A protein and the small-molecule ligand that binds it are described below.
Small molecule (SMILES): Cc1cn([C@H]2C[C@H](O[P](=O)(O)OC[C@H]3O[C@@H](n4ccc(N)nc4=O)C[C@@H]3O[P](=O)(O)OC[C@@H]3CC[C@H](n4ccc(N)nc4=O)O3)[C@@H](CO[P](=O)(O)O[C@H]3C[C@H](n4ccc(N)nc4=O)O[C@@H]3CO[P](=O)(O)O[C@H]3C[C@H](n4cnc5c4NC=NC5N)O[C@@H]3CO[P](=O)(O)O[C@H]3C[C@H](n4cnc5c(=O)[nH]c(N)nc54)O[C@@H]3CO[P](=O)(O)O[C@H]3C[C@H](n4cc(C)c(=O)[nH]c4=O)O[C@@H]3CO[P](=O)(O)O[C@H]3C[C@H](n4ccc(N)nc4=O)O[C@@H]3CO[P](=O)(O)O[C@H]3C[C@H](n4ccc(N)nc4=O)O[C@@H]3CO)O2)c(=O)[nH]c1=O

Sequence of chain 1.A:
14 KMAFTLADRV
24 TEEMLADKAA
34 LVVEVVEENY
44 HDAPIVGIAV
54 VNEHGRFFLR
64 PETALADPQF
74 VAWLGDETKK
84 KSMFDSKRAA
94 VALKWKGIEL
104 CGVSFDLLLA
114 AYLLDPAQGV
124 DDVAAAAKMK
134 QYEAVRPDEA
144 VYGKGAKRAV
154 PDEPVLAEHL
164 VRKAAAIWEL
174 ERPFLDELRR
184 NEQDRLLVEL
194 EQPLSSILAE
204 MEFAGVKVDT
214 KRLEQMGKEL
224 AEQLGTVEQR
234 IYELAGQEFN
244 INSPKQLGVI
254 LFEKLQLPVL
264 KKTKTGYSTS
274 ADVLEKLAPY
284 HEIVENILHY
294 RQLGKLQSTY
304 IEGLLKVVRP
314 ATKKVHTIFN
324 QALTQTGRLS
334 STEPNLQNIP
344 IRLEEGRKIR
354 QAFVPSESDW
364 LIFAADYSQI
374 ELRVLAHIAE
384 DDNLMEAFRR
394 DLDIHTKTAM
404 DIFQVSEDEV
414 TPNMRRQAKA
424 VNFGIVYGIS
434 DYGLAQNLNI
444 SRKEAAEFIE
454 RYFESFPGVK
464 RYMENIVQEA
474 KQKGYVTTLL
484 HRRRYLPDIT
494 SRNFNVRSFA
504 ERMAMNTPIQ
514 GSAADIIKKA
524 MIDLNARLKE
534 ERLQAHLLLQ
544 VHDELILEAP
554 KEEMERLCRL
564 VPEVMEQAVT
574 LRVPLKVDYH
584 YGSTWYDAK

Binding-site contacts:
Ligand atom O3' contacts residue ARG294 of chain 1.A at 3.0 Å (salt-bridge).
Ligand atom OP1 contacts residue ARG345 of chain 1.A at 2.9 Å (salt-bridge).
Ligand atom OP1 contacts residue THR268 of chain 1.A at 2.8 Å (h-bond).
Ligand atom OP1 contacts residue THR272 of chain 1.A at 2.8 Å (h-bond).
Ligand atom C5' contacts residue ILE342 of chain 1.A at 3.1 Å (hydrophobic).
Ligand atom O4' contacts residue HIS545 of chain 1.A at 3.5 Å.
Ligand atom OP1 contacts residue THR266 of chain 1.A at 2.8 Å (h-bond).
Ligand atom OP1 contacts residue ARG294 of chain 1.A at 3.0 Å (salt-bridge).
Ligand atom C3' contacts residue DCP1 of chain 1.H at 3.0 Å.
Ligand atom OP2 contacts residue ALA274 of chain 1.A at 3.4 Å.
Ligand atom OP1 contacts residue ILE344 of chain 1.A at 2.8 Å (h-bond).
Ligand atom C1' contacts residue GLN340 of chain 1.A at 3.6 Å.
Ligand atom O2 contacts residue ARG331 of chain 1.A at 2.8 Å (salt-bridge).
Ligand atom C5' contacts residue THR272 of chain 1.A at 3.5 Å.
Ligand atom P contacts residue ARG345 of chain 1.A at 3.6 Å.
Ligand atom OP2 contacts residue ARG419 of chain 1.A at 2.8 Å (salt-bridge).
Ligand atom C5' contacts residue GLU547 of chain 1.A at 3.4 Å.
Ligand atom OP1 contacts residue GLN295 of chain 1.A at 3.4 Å.
Ligand atom C1' contacts residue TYR303 of chain 1.A at 3.3 Å (hydrophobic).
Ligand atom C5' contacts residue ARG294 of chain 1.A at 3.2 Å.
Ligand atom C2' contacts residue GLN340 of chain 1.A at 3.6 Å.
Ligand atom OP2 contacts residue ARG345 of chain 1.A at 2.9 Å (salt-bridge).
Ligand atom O5' contacts residue ARG345 of chain 1.A at 3.5 Å (salt-bridge).
Ligand atom C4 contacts residue DCP1 of chain 1.H at 3.6 Å.
Ligand atom OP1 contacts residue PRO343 of chain 1.A at 3.5 Å.
Ligand atom O4' contacts residue TYR303 of chain 1.A at 3.4 Å (h-bond).
Ligand atom OP1 contacts residue LYS267 of chain 1.A at 2.7 Å (salt-bridge).
Ligand atom C4' contacts residue ILE342 of chain 1.A at 3.5 Å (hydrophobic).
Ligand atom O5' contacts residue THR272 of chain 1.A at 3.6 Å (h-bond).
Ligand atom O2 contacts residue LYS298 of chain 1.A at 3.5 Å.
Ligand atom C1' contacts residue ASN341 of chain 1.A at 3.6 Å.
Ligand atom O3' contacts residue PRO343 of chain 1.A at 3.6 Å.
Ligand atom N4 contacts residue DCP1 of chain 1.H at 3.5 Å (h-bond).
Ligand atom OP2 contacts residue ARG345 of chain 1.A at 2.9 Å (salt-bridge).
Ligand atom O2 contacts residue ASN341 of chain 1.A at 2.9 Å (h-bond).
Ligand atom C2' contacts residue ASN341 of chain 1.A at 3.6 Å.
Ligand atom O3' contacts residue THR268 of chain 1.A at 3.4 Å.
Ligand atom P contacts residue ARG294 of chain 1.A at 3.5 Å.
Ligand atom C2' contacts residue DCP1 of chain 1.H at 3.1 Å.
Ligand atom O4' contacts residue ASN341 of chain 1.A at 3.1 Å.